Binding-site contacts:
Ligand atom O5 contacts residue ASN100 of chain 1.B at 2.4 Å (h-bond).
Ligand atom C1 contacts residue SER102 of chain 1.B at 3.9 Å.
Ligand atom C6 contacts residue SER102 of chain 1.B at 4.3 Å.
Ligand atom C8 contacts residue ASN100 of chain 1.B at 4.5 Å.
Ligand atom O6 contacts residue SER102 of chain 1.B at 3.2 Å (h-bond).
Ligand atom O5 contacts residue SER102 of chain 1.B at 3.3 Å (h-bond).
Ligand atom C4 contacts residue ASN100 of chain 1.B at 4.1 Å.
Ligand atom N2 contacts residue ASN100 of chain 1.B at 2.8 Å (h-bond).
Ligand atom C2 contacts residue ASN100 of chain 1.B at 2.3 Å.
Ligand atom C3 contacts residue ASN100 of chain 1.B at 3.6 Å.
Ligand atom C5 contacts residue ASN100 of chain 1.B at 3.7 Å.
Ligand atom C1 contacts residue ASN100 of chain 1.B at 1.4 Å.
Ligand atom O7 contacts residue ASN100 of chain 1.B at 3.8 Å.
Ligand atom C7 contacts residue ASN100 of chain 1.B at 3.5 Å.
Ligand atom C5 contacts residue SER102 of chain 1.B at 4.2 Å.

The small molecule below binds the protein below.
Small molecule (SMILES): CC(=O)N[C@@H]1[C@@H](O)[C@H](O)[C@@H](CO)O[C@H]1O

Sequence of chain 1.B:
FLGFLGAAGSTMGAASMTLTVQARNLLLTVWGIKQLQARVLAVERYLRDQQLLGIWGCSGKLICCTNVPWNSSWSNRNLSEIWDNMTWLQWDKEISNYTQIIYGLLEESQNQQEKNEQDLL